Sequence of chain 1.B:
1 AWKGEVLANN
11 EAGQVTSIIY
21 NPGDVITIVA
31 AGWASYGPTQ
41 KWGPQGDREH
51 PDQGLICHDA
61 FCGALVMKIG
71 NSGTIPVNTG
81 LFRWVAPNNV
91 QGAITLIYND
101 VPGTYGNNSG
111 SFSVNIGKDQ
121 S

The small molecule below binds the protein below.
Small molecule (SMILES): OC[C@H]1O[C@@H](Sc2ccc3ccccc3c2)[C@H](O)[C@@H](O)[C@H]1O

Binding-site contacts:
Ligand atom S1 contacts residue TYR36 of chain 1.B at 3.8 Å.
Ligand atom O6 contacts residue VAL101 of chain 1.B at 3.5 Å.
Ligand atom C2 contacts residue TYR36 of chain 1.B at 3.1 Å (hydrophobic).
Ligand atom O4 contacts residue TYR36 of chain 1.B at 3.2 Å (h-bond).
Ligand atom O4 contacts residue THR104 of chain 1.B at 3.4 Å (h-bond).
Ligand atom C14 contacts residue HIS50 of chain 1.B at 3.3 Å.
Ligand atom O3 contacts residue ASN107 of chain 1.B at 2.6 Å (h-bond).
Ligand atom C6 contacts residue ASP100 of chain 1.B at 3.4 Å.
Ligand atom C90 contacts residue HIS50 of chain 1.B at 3.5 Å.
Ligand atom O4 contacts residue ASP100 of chain 1.B at 2.5 Å (salt-bridge).
Ligand atom C4 contacts residue ASP100 of chain 1.B at 3.6 Å.
Ligand atom C3 contacts residue TYR36 of chain 1.B at 3.4 Å (hydrophobic).
Ligand atom C80 contacts residue HIS50 of chain 1.B at 3.6 Å.
Ligand atom O6 contacts residue HIS50 of chain 1.B at 3.3 Å (h-bond).
Ligand atom C8 contacts residue HIS50 of chain 1.B at 3.3 Å.
Ligand atom C4 contacts residue CA1 of chain 1.G at 3.5 Å.
Ligand atom C6 contacts residue HIS50 of chain 1.B at 3.6 Å.
Ligand atom O5 contacts residue HIS50 of chain 1.B at 3.8 Å.
Ligand atom S1 contacts residue PRO38 of chain 1.B at 3.9 Å.
Ligand atom C3 contacts residue CA1 of chain 1.G at 3.3 Å.
Ligand atom O2 contacts residue TYR36 of chain 1.B at 3.4 Å (h-bond).
Ligand atom O6 contacts residue GLN53 of chain 1.B at 3.0 Å (h-bond).
Ligand atom C10 contacts residue HIS50 of chain 1.B at 3.8 Å.
Ligand atom C4 contacts residue THR104 of chain 1.B at 3.7 Å.
Ligand atom C6 contacts residue VAL101 of chain 1.B at 3.9 Å (hydrophobic).
Ligand atom O5 contacts residue TYR36 of chain 1.B at 3.6 Å.
Ligand atom C7 contacts residue HIS50 of chain 1.B at 3.5 Å.
Ligand atom O3 contacts residue THR104 of chain 1.B at 3.3 Å (h-bond).
Ligand atom C10 contacts residue GLN53 of chain 1.B at 3.5 Å.
Ligand atom C2 contacts residue ASN107 of chain 1.B at 3.6 Å.
Ligand atom C11 contacts residue GLN53 of chain 1.B at 3.5 Å.
Ligand atom C11 contacts residue PRO51 of chain 1.B at 3.9 Å (hydrophobic).
Ligand atom O2 contacts residue ASN107 of chain 1.B at 2.7 Å (h-bond).
Ligand atom C3 contacts residue ASN107 of chain 1.B at 3.7 Å.
Ligand atom C9 contacts residue HIS50 of chain 1.B at 3.2 Å.
Ligand atom O3 contacts residue CA1 of chain 1.G at 2.3 Å.
Ligand atom O3 contacts residue TYR36 of chain 1.B at 2.9 Å (h-bond).
Ligand atom O4 contacts residue CA1 of chain 1.G at 2.6 Å.
Ligand atom C12 contacts residue PRO51 of chain 1.B at 3.8 Å (hydrophobic).
Ligand atom O2 contacts residue GLY37 of chain 1.B at 3.7 Å.